Binding-site contacts:
Ligand atom O contacts residue ASP131 of chain 1.B at 3.5 Å (salt-bridge).
Ligand atom CB contacts residue GLU115 of chain 1.B at 3.8 Å.
Ligand atom OE contacts residue LYS103 of chain 1.B at 3.8 Å.
Ligand atom CE contacts residue VAL83 of chain 1.B at 4.1 Å (hydrophobic).
Ligand atom O contacts residue ALA73 of chain 1.B at 4.4 Å.
Ligand atom CG contacts residue GLU115 of chain 1.B at 3.3 Å.
Ligand atom CB contacts residue ILE77 of chain 1.B at 4.5 Å (hydrophobic).
Ligand atom N contacts residue GLU115 of chain 1.B at 2.7 Å (salt-bridge).
Ligand atom C contacts residue TRP52 of chain 1.B at 4.3 Å (hydrophobic).
Ligand atom O contacts residue TRP52 of chain 1.B at 3.3 Å.
Ligand atom OXT contacts residue TRP52 of chain 1.B at 4.3 Å.
Ligand atom CB contacts residue CYS84 of chain 1.B at 4.5 Å (hydrophobic).
Ligand atom C contacts residue ASP131 of chain 1.B at 3.2 Å.
Ligand atom OE contacts residue CYS84 of chain 1.B at 3.7 Å.
Ligand atom OXT contacts residue TYR56 of chain 1.B at 2.7 Å (h-bond).
Ligand atom CA contacts residue ASP131 of chain 1.B at 3.4 Å.
Ligand atom CE contacts residue ILE77 of chain 1.B at 3.2 Å (hydrophobic).
Ligand atom S contacts residue VAL83 of chain 1.B at 3.8 Å.
Ligand atom C contacts residue ALA73 of chain 1.B at 4.5 Å (hydrophobic).
Ligand atom OXT contacts residue ASP131 of chain 1.B at 3.5 Å (salt-bridge).
Ligand atom CE contacts residue CYS84 of chain 1.B at 3.0 Å (hydrophobic).
Ligand atom CA contacts residue GLU115 of chain 1.B at 3.8 Å.
Ligand atom CG contacts residue ASP131 of chain 1.B at 4.3 Å.
Ligand atom N contacts residue ASP133 of chain 1.B at 3.5 Å (salt-bridge).
Ligand atom OXT contacts residue ALA73 of chain 1.B at 4.0 Å.
Ligand atom S contacts residue GLY82 of chain 1.B at 4.2 Å.
Ligand atom CB contacts residue ASP131 of chain 1.B at 3.4 Å.
Ligand atom O contacts residue ASP133 of chain 1.B at 4.2 Å.
Ligand atom OE contacts residue GLY82 of chain 1.B at 3.3 Å.
Ligand atom S contacts residue CYS84 of chain 1.B at 4.2 Å.
Ligand atom C contacts residue TYR56 of chain 1.B at 4.0 Å (hydrophobic).
Ligand atom CA contacts residue ASP133 of chain 1.B at 4.4 Å.
Ligand atom N contacts residue ASP131 of chain 1.B at 3.0 Å (salt-bridge).
Ligand atom OE contacts residue VAL83 of chain 1.B at 2.5 Å (h-bond).

Sequence of chain 1.B:
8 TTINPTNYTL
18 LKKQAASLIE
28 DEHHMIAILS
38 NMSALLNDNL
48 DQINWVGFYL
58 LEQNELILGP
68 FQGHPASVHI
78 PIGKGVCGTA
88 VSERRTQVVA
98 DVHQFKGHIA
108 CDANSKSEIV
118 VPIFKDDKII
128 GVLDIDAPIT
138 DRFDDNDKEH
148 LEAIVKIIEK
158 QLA

This small molecule binds to this protein.
Small molecule (SMILES): C[S@@](=O)CC[C@H](N)C(=O)O